Sequence of chain 1.D:
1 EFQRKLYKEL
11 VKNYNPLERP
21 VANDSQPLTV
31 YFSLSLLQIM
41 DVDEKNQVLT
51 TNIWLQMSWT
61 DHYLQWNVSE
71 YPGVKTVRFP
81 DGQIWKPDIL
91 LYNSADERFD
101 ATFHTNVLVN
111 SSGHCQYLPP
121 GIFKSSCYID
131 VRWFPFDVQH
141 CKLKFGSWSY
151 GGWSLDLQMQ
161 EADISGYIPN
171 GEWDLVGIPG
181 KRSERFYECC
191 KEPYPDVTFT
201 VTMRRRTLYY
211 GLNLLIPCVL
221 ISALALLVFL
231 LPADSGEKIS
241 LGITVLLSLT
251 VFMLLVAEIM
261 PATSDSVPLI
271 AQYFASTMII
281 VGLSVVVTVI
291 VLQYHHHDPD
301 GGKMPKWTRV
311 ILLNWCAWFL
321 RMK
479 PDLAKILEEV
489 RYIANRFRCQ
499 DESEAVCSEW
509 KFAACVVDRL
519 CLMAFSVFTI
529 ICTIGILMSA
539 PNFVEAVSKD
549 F

This small molecule binds to this protein.
Small molecule (SMILES): Clc1ccc([C@H]2C[C@@H]3CC[C@H]2N3)cn1

Binding-site contacts:
Ligand atom C8 contacts residue CYS190 of chain 1.D at 3.6 Å (hydrophobic).
Ligand atom C1 contacts residue LEU118 of chain 1.E at 4.1 Å (hydrophobic).
Ligand atom C5 contacts residue TYR92 of chain 1.D at 3.9 Å (hydrophobic).
Ligand atom N1 contacts residue SER147 of chain 1.D at 4.0 Å.
Ligand atom C3 contacts residue TYR187 of chain 1.D at 3.9 Å (hydrophobic).
Ligand atom C2 contacts residue TYR194 of chain 1.D at 3.8 Å (hydrophobic).
Ligand atom N1 contacts residue TYR194 of chain 1.D at 3.8 Å.
Ligand atom C9 contacts residue TYR194 of chain 1.D at 3.5 Å (hydrophobic).
Ligand atom C4 contacts residue TYR92 of chain 1.D at 3.8 Å (hydrophobic).
Ligand atom C3 contacts residue TRP148 of chain 1.D at 4.0 Å (hydrophobic).
Ligand atom C5 contacts residue TRP54 of chain 1.E at 3.4 Å (hydrophobic).
Ligand atom N1 contacts residue TYR92 of chain 1.D at 2.9 Å (h-bond).
Ligand atom CL contacts residue LEU108 of chain 1.E at 3.3 Å.
Ligand atom C10 contacts residue LEU118 of chain 1.E at 4.1 Å (hydrophobic).
Ligand atom C3 contacts residue TYR194 of chain 1.D at 3.7 Å (hydrophobic).
Ligand atom N1 contacts residue TRP148 of chain 1.D at 2.9 Å (h-bond).
Ligand atom C3 contacts residue TYR92 of chain 1.D at 3.5 Å (hydrophobic).
Ligand atom C1 contacts residue TRP148 of chain 1.D at 3.5 Å (hydrophobic).
Ligand atom C8 contacts residue TRP148 of chain 1.D at 3.7 Å (hydrophobic).
Ligand atom C8 contacts residue TYR194 of chain 1.D at 3.4 Å (hydrophobic).
Ligand atom C9 contacts residue CYS190 of chain 1.D at 4.2 Å (hydrophobic).
Ligand atom C5 contacts residue TRP148 of chain 1.D at 3.8 Å (hydrophobic).
Ligand atom C8 contacts residue CYS189 of chain 1.D at 4.1 Å (hydrophobic).
Ligand atom C4 contacts residue TYR187 of chain 1.D at 3.6 Å (hydrophobic).
Ligand atom C11 contacts residue TRP148 of chain 1.D at 3.0 Å (hydrophobic).
Ligand atom N2 contacts residue TRP148 of chain 1.D at 3.6 Å.
Ligand atom C11 contacts residue LEU118 of chain 1.E at 3.7 Å (hydrophobic).
Ligand atom C6 contacts residue TYR92 of chain 1.D at 4.1 Å (hydrophobic).
Ligand atom C4 contacts residue TRP54 of chain 1.E at 3.7 Å (hydrophobic).
Ligand atom CL contacts residue GLN116 of chain 1.E at 3.1 Å.
Ligand atom C10 contacts residue SER149 of chain 1.D at 4.2 Å.
Ligand atom C7 contacts residue TRP148 of chain 1.D at 3.1 Å (hydrophobic).
Ligand atom C2 contacts residue CYS189 of chain 1.D at 3.8 Å (hydrophobic).
Ligand atom N2 contacts residue LEU118 of chain 1.E at 3.6 Å.
Ligand atom C1 contacts residue CYS189 of chain 1.D at 4.1 Å (hydrophobic).
Ligand atom C2 contacts residue TRP148 of chain 1.D at 3.9 Å (hydrophobic).
Ligand atom C6 contacts residue TRP148 of chain 1.D at 3.2 Å (hydrophobic).
Ligand atom C9 contacts residue LEU108 of chain 1.E at 4.0 Å (hydrophobic).
Ligand atom CL contacts residue ASN106 of chain 1.E at 3.4 Å.
Ligand atom C7 contacts residue LEU118 of chain 1.E at 3.9 Å (hydrophobic).

Sequence of chain 1.E:
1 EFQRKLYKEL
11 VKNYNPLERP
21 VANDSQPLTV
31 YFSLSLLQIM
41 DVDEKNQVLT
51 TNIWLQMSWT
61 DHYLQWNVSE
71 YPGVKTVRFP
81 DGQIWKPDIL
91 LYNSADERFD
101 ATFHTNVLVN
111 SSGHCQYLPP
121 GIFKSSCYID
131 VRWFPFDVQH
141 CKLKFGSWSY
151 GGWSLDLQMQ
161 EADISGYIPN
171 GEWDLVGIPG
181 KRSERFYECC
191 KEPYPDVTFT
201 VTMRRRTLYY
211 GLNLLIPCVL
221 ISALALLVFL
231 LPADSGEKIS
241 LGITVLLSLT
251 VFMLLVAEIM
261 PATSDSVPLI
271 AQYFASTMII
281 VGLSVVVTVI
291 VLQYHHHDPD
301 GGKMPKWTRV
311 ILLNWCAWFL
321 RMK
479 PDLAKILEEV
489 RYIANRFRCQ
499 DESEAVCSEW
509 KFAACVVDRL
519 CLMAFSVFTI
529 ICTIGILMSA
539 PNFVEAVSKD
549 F